This protein binds this small molecule.
Small molecule (SMILES): CC(=O)N[C@@H]1[C@@H](O)[C@H](O)[C@@H](CO)O[C@H]1O

Binding-site contacts:
Ligand atom C8 contacts residue ASN442 of chain 2.B at 4.5 Å.
Ligand atom C1 contacts residue ASN442 of chain 2.B at 1.4 Å.
Ligand atom O7 contacts residue ASN442 of chain 2.B at 3.2 Å (h-bond).
Ligand atom C5 contacts residue ASN442 of chain 2.B at 3.7 Å.
Ligand atom C3 contacts residue ASN442 of chain 2.B at 3.8 Å.
Ligand atom O6 contacts residue ASN442 of chain 2.B at 4.4 Å.
Ligand atom C7 contacts residue ASN442 of chain 2.B at 3.3 Å.
Ligand atom O6 contacts residue GLY446 of chain 2.B at 3.3 Å (h-bond).
Ligand atom C2 contacts residue ASN442 of chain 2.B at 2.5 Å.
Ligand atom O6 contacts residue PRO427 of chain 2.B at 3.5 Å.
Ligand atom O5 contacts residue ASN442 of chain 2.B at 2.3 Å (h-bond).
Ligand atom C4 contacts residue ASN442 of chain 2.B at 4.2 Å.
Ligand atom O5 contacts residue PHE433 of chain 2.B at 3.5 Å.
Ligand atom C1 contacts residue PHE433 of chain 2.B at 4.0 Å (hydrophobic).
Ligand atom C6 contacts residue PHE433 of chain 2.B at 3.6 Å (hydrophobic).
Ligand atom C6 contacts residue PRO427 of chain 2.B at 3.6 Å (hydrophobic).
Ligand atom N2 contacts residue ASN442 of chain 2.B at 3.0 Å (h-bond).
Ligand atom C5 contacts residue PHE433 of chain 2.B at 3.2 Å (hydrophobic).

Sequence of chain 2.B:
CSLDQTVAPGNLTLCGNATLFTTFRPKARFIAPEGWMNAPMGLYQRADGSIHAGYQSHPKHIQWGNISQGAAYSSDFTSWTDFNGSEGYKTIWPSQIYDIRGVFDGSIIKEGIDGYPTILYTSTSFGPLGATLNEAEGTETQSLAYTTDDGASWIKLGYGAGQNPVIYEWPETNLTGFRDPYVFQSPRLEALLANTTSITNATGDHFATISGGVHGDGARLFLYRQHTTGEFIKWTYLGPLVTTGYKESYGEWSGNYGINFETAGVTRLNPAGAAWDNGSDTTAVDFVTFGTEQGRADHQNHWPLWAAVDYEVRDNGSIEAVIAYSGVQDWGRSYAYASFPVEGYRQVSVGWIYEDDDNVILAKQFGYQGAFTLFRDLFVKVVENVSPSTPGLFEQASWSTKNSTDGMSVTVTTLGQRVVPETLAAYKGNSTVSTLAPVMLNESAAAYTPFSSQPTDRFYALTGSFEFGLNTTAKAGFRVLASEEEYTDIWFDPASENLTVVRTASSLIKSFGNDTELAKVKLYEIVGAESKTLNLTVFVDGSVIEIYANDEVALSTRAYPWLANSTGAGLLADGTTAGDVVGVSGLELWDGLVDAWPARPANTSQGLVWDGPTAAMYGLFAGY